Binding-site contacts:
Ligand atom C2' contacts residue TYR156 of chain 3.B at 3.8 Å (hydrophobic).
Ligand atom OP2 contacts residue TYR162 of chain 3.B at 2.6 Å (h-bond).
Ligand atom O2 contacts residue ASP154 of chain 3.B at 2.8 Å (salt-bridge).
Ligand atom C3' contacts residue TYR156 of chain 3.B at 3.2 Å (hydrophobic).
Ligand atom O4' contacts residue ASN9 of chain 3.B at 2.9 Å (h-bond).
Ligand atom C6 contacts residue TYR156 of chain 3.B at 3.6 Å (hydrophobic).
Ligand atom C2' contacts residue THR131 of chain 3.B at 3.7 Å.
Ligand atom OP1 contacts residue TYR156 of chain 3.B at 3.3 Å (h-bond).
Ligand atom C2 contacts residue ASP154 of chain 3.B at 3.5 Å.
Ligand atom C5 contacts residue SER161 of chain 3.B at 3.6 Å.
Ligand atom C5' contacts residue ASN9 of chain 3.B at 3.6 Å.
Ligand atom OP3 contacts residue ASN31 of chain 3.B at 2.8 Å (h-bond).
Ligand atom OP2 contacts residue TYR156 of chain 3.B at 3.0 Å (h-bond).
Ligand atom N3 contacts residue PHE155 of chain 3.B at 3.5 Å (h-bond).
Ligand atom N1 contacts residue GLY152 of chain 3.B at 3.6 Å (h-bond).
Ligand atom O3' contacts residue TYR156 of chain 3.B at 3.7 Å.
Ligand atom O2 contacts residue GLY152 of chain 3.B at 3.6 Å (h-bond).
Ligand atom OP1 contacts residue ASN31 of chain 3.B at 3.4 Å (h-bond).
Ligand atom C2 contacts residue GLY152 of chain 3.B at 3.6 Å.
Ligand atom O3' contacts residue SER132 of chain 3.B at 3.0 Å (h-bond).
Ligand atom C5 contacts residue TYR156 of chain 3.B at 3.3 Å (hydrophobic).
Ligand atom N3 contacts residue ASP154 of chain 3.B at 3.5 Å (salt-bridge).
Ligand atom O3' contacts residue GLY133 of chain 3.B at 3.4 Å (h-bond).
Ligand atom C1' contacts residue GLY152 of chain 3.B at 3.6 Å.
Ligand atom C4 contacts residue SER161 of chain 3.B at 3.5 Å.
Ligand atom O2' contacts residue GLY133 of chain 3.B at 3.0 Å (h-bond).
Ligand atom O3' contacts residue THR131 of chain 3.B at 3.4 Å.
Ligand atom C2 contacts residue PHE155 of chain 3.B at 3.8 Å (hydrophobic).
Ligand atom O2 contacts residue ILE153 of chain 3.B at 3.3 Å.
Ligand atom C4 contacts residue TYR156 of chain 3.B at 3.4 Å (hydrophobic).
Ligand atom N4 contacts residue TYR156 of chain 3.B at 3.4 Å.
Ligand atom O4' contacts residue GLY8 of chain 3.B at 2.9 Å.
Ligand atom O2' contacts residue THR131 of chain 3.B at 2.9 Å (h-bond).
Ligand atom O2 contacts residue PHE155 of chain 3.B at 3.2 Å (h-bond).
Ligand atom P contacts residue ASN31 of chain 3.B at 3.5 Å.
Ligand atom C4' contacts residue ASN9 of chain 3.B at 3.8 Å.
Ligand atom C5 contacts residue TYR162 of chain 3.B at 3.7 Å (hydrophobic).
Ligand atom N4 contacts residue SER161 of chain 3.B at 2.7 Å (h-bond).
Ligand atom P contacts residue TYR156 of chain 3.B at 3.7 Å.
Ligand atom N3 contacts residue TYR156 of chain 3.B at 3.3 Å (h-bond).

A small-molecule ligand and the protein it binds are described below.
Small molecule (SMILES): Nc1cc[n+]([C@@H]2O[C@H](COP(=O)(O)O)[C@@H](O)[C@H]2O)c(=O)[nH]1

Sequence of chain 3.B:
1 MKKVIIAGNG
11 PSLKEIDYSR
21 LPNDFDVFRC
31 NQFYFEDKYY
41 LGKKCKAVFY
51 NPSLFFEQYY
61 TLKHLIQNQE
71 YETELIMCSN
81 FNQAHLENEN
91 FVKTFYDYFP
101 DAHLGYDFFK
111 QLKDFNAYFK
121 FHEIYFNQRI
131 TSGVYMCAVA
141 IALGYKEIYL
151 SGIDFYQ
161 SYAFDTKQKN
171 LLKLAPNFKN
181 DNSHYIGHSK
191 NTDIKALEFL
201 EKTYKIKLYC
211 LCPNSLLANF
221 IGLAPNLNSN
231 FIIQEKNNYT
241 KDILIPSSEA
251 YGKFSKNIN